A small-molecule ligand and the protein it binds are described below.
Small molecule (SMILES): CC(=O)N[C@H]1[C@H](O[C@H]2[C@H](O)[C@@H](NC(C)=O)CO[C@@H]2CO)O[C@H](CO)[C@@H](O)[C@@H]1O

Binding-site contacts:
Ligand atom C2 contacts residue HIS114 of chain 1.D at 4.0 Å.
Ligand atom C8 contacts residue SER112 of chain 1.D at 3.7 Å.
Ligand atom O5 contacts residue SER112 of chain 1.D at 4.3 Å.
Ligand atom C7 contacts residue SER112 of chain 1.D at 3.8 Å.
Ligand atom C3 contacts residue ASN110 of chain 1.D at 3.8 Å.
Ligand atom C7 contacts residue SER111 of chain 1.D at 3.9 Å.
Ligand atom O7 contacts residue HIS114 of chain 1.D at 4.0 Å.
Ligand atom C2 contacts residue ASN110 of chain 1.D at 2.4 Å.
Ligand atom C3 contacts residue HIS114 of chain 1.D at 3.5 Å.
Ligand atom O5 contacts residue HIS114 of chain 1.D at 3.7 Å.
Ligand atom C5 contacts residue ASN110 of chain 1.D at 3.6 Å.
Ligand atom O7 contacts residue SER111 of chain 1.D at 4.4 Å.
Ligand atom N2 contacts residue ASN110 of chain 1.D at 2.9 Å (h-bond).
Ligand atom C6 contacts residue HIS114 of chain 1.D at 4.2 Å.
Ligand atom C4 contacts residue ASN110 of chain 1.D at 4.2 Å.
Ligand atom N2 contacts residue SER112 of chain 1.D at 2.8 Å (h-bond).
Ligand atom C8 contacts residue SER111 of chain 1.D at 3.0 Å.
Ligand atom C1 contacts residue SER112 of chain 1.D at 3.1 Å.
Ligand atom C3 contacts residue SER112 of chain 1.D at 3.7 Å.
Ligand atom C1 contacts residue ASN110 of chain 1.D at 1.4 Å.
Ligand atom O4 contacts residue HIS114 of chain 1.D at 3.9 Å.
Ligand atom C7 contacts residue ASN110 of chain 1.D at 3.5 Å.
Ligand atom C1 contacts residue HIS114 of chain 1.D at 3.4 Å.
Ligand atom O7 contacts residue ASN110 of chain 1.D at 3.6 Å.
Ligand atom C5 contacts residue HIS114 of chain 1.D at 3.2 Å.
Ligand atom N2 contacts residue HIS114 of chain 1.D at 4.4 Å.
Ligand atom C4 contacts residue HIS114 of chain 1.D at 3.8 Å.
Ligand atom O5 contacts residue ASN110 of chain 1.D at 2.3 Å (h-bond).
Ligand atom C2 contacts residue SER112 of chain 1.D at 3.3 Å.

Sequence of chain 1.D:
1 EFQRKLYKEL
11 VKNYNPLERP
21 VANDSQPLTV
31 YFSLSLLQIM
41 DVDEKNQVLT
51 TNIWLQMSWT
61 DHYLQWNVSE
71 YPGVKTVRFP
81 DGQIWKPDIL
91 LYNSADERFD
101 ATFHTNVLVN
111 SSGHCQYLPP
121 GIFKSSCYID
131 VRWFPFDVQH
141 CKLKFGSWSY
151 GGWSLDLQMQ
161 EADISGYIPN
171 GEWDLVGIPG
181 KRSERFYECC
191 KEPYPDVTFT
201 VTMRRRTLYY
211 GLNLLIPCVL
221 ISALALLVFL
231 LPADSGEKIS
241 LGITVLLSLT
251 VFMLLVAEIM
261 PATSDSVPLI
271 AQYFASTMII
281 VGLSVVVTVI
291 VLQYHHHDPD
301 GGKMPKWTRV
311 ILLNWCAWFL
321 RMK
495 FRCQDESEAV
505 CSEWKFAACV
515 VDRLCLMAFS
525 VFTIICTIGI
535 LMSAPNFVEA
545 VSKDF